Sequence of chain 25.F:
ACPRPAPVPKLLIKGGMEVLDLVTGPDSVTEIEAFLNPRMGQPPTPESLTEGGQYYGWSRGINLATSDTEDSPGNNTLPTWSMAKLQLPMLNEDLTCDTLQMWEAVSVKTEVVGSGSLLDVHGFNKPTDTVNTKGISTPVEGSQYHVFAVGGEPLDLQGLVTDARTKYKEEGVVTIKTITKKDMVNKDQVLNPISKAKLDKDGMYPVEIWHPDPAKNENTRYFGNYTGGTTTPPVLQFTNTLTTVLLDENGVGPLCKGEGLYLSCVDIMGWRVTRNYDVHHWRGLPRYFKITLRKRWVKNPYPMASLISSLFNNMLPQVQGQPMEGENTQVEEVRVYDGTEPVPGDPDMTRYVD

This protein binds this small molecule.
Small molecule (SMILES): CC(=O)N[C@@H]1[C@@H](O[C@@H]2O[C@H](CO)[C@H](O)[C@H](O[C@]3(C(=O)O)C[C@H](O)[C@@H](NC(C)=O)[C@H]([C@H](O)[C@H](O)CO)O3)[C@H]2O)[C@H](O)[C@@H](CO[C@]2(C(=O)O)C[C@H](O)[C@@H](NC(C)=O)[C@H]([C@H](O)[C@H](O)CO)O2)O[C@H]1O

Binding-site contacts:
Ligand atom O4 contacts residue HIS298 of chain 21.F at 3.0 Å (h-bond).
Ligand atom C5 contacts residue TYR72 of chain 21.F at 3.5 Å (hydrophobic).
Ligand atom O1A contacts residue ARG77 of chain 21.F at 3.0 Å (salt-bridge).
Ligand atom C5 contacts residue ASN93 of chain 21.F at 4.1 Å.
Ligand atom C4 contacts residue TYR72 of chain 21.F at 3.4 Å (hydrophobic).
Ligand atom O1B contacts residue ARG77 of chain 21.F at 2.5 Å (salt-bridge).
Ligand atom O4 contacts residue TYR72 of chain 21.F at 3.8 Å.
Ligand atom O4 contacts residue ASN80 of chain 21.F at 4.0 Å.
Ligand atom O6 contacts residue ASN93 of chain 21.F at 3.0 Å (h-bond).
Ligand atom C1 contacts residue SER89 of chain 21.F at 4.2 Å.
Ligand atom C6 contacts residue TYR72 of chain 21.F at 3.8 Å (hydrophobic).
Ligand atom O1A contacts residue SER89 of chain 21.F at 4.1 Å.
Ligand atom C2 contacts residue GLY78 of chain 21.F at 4.1 Å.
Ligand atom O8 contacts residue ARG77 of chain 21.F at 3.1 Å (salt-bridge).
Ligand atom C4 contacts residue GLY78 of chain 21.F at 3.4 Å.
Ligand atom O8 contacts residue TYR72 of chain 21.F at 3.9 Å.
Ligand atom C3 contacts residue GLY78 of chain 21.F at 4.1 Å.
Ligand atom O4 contacts residue GLY78 of chain 21.F at 3.2 Å.
Ligand atom N5 contacts residue TYR72 of chain 21.F at 3.0 Å (h-bond).
Ligand atom C8 contacts residue ARG77 of chain 21.F at 4.1 Å.
Ligand atom C11 contacts residue ASP85 of chain 25.F at 4.2 Å.
Ligand atom C1 contacts residue TYR72 of chain 21.F at 4.0 Å (hydrophobic).
Ligand atom C1 contacts residue GLY78 of chain 21.F at 4.1 Å.
Ligand atom C6 contacts residue ARG77 of chain 21.F at 4.3 Å.
Ligand atom C1 contacts residue ARG77 of chain 21.F at 3.1 Å.
Ligand atom C10 contacts residue TYR72 of chain 21.F at 4.1 Å (hydrophobic).
Ligand atom O3 contacts residue GLY78 of chain 21.F at 3.6 Å.
Ligand atom O1B contacts residue SER89 of chain 21.F at 3.5 Å (h-bond).
Ligand atom O4 contacts residue ILE79 of chain 21.F at 3.6 Å (h-bond).
Ligand atom C4 contacts residue HIS298 of chain 21.F at 4.0 Å.
Ligand atom C3 contacts residue GLY78 of chain 21.F at 3.9 Å.
Ligand atom C3 contacts residue ARG77 of chain 21.F at 4.1 Å.
Ligand atom O1A contacts residue GLY78 of chain 21.F at 3.7 Å.
Ligand atom O8 contacts residue GLU87 of chain 21.F at 3.9 Å.
Ligand atom C6 contacts residue ASN93 of chain 21.F at 3.1 Å.
Ligand atom O4 contacts residue THR291 of chain 21.F at 3.4 Å.
Ligand atom C3 contacts residue HIS298 of chain 21.F at 4.1 Å.
Ligand atom O3 contacts residue VAL296 of chain 21.F at 4.3 Å.
Ligand atom C3 contacts residue VAL296 of chain 21.F at 3.7 Å (hydrophobic).
Ligand atom O1A contacts residue TYR72 of chain 21.F at 3.1 Å.

Sequence of chain 21.F:
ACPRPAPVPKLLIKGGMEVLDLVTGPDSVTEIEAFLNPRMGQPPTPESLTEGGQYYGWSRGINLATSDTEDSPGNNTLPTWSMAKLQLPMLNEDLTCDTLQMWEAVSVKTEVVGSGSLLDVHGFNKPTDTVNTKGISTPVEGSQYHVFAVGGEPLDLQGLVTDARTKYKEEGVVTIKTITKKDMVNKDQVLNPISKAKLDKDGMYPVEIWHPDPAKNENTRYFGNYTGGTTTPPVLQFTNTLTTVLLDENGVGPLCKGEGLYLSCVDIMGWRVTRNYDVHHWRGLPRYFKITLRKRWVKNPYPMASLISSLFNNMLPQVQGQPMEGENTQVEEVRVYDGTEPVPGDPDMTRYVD